This protein binds this small molecule.
Small molecule (SMILES): CSCC[C@H](NC(=O)[C@@H](NC(=O)[C@@H](N)CCC(=O)O)C(C)C)C(=O)N[C@@H](CCC(=O)O)C(=O)N[C@@H](Cc1ccccc1)C(=O)N[C@@H](CC(N)=O)C(=O)N1CCC[C@H]1C(=O)O

Sequence of chain 1.A:
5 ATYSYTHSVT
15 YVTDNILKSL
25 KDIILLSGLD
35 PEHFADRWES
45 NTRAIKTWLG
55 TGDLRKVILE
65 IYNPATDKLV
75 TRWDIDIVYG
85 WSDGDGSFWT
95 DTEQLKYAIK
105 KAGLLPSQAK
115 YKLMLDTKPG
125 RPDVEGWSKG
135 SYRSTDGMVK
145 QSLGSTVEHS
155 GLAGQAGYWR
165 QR

Binding-site contacts:
Ligand atom CE contacts residue SER132 of chain 1.A at 3.3 Å.
Ligand atom SD contacts residue ARG125 of chain 1.A at 3.6 Å.
Ligand atom OE2 contacts residue THR121 of chain 1.A at 3.0 Å (h-bond).
Ligand atom CA contacts residue GLY130 of chain 1.A at 3.5 Å.
Ligand atom CA contacts residue LEU119 of chain 1.A at 3.5 Å (hydrophobic).
Ligand atom N contacts residue TRP131 of chain 1.A at 3.4 Å.
Ligand atom CD contacts residue LYS116 of chain 1.A at 3.5 Å.
Ligand atom C contacts residue GLY130 of chain 1.A at 3.6 Å.
Ligand atom N contacts residue GLY130 of chain 1.A at 2.8 Å (h-bond).
Ligand atom OE2 contacts residue ARG125 of chain 1.A at 3.1 Å (salt-bridge).
Ligand atom OE1 contacts residue LYS116 of chain 1.A at 2.5 Å (salt-bridge).
Ligand atom CD2 contacts residue ARG41 of chain 1.A at 3.5 Å.
Ligand atom OE2 contacts residue LYS122 of chain 1.A at 3.3 Å (salt-bridge).
Ligand atom O contacts residue GLY130 of chain 1.A at 3.5 Å (h-bond).
Ligand atom CE contacts residue TRP131 of chain 1.A at 3.5 Å (hydrophobic).
Ligand atom CA contacts residue TRP131 of chain 1.A at 3.6 Å (hydrophobic).
Ligand atom CG1 contacts residue GLY134 of chain 1.A at 2.9 Å.
Ligand atom CG2 contacts residue MET118 of chain 1.A at 3.7 Å (hydrophobic).
Ligand atom O contacts residue ASP120 of chain 1.A at 3.6 Å.
Ligand atom O contacts residue TRP131 of chain 1.A at 3.3 Å.
Ligand atom OD1 contacts residue SER132 of chain 1.A at 2.7 Å (h-bond).
Ligand atom O contacts residue MET118 of chain 1.A at 3.4 Å.
Ligand atom CA contacts residue SER132 of chain 1.A at 3.4 Å.
Ligand atom O contacts residue GLY134 of chain 1.A at 2.9 Å (h-bond).
Ligand atom C contacts residue LEU119 of chain 1.A at 3.6 Å (hydrophobic).
Ligand atom O contacts residue SER132 of chain 1.A at 3.0 Å (h-bond).
Ligand atom CB contacts residue LEU119 of chain 1.A at 3.5 Å (hydrophobic).
Ligand atom CG2 contacts residue TYR136 of chain 1.A at 3.6 Å (hydrophobic).
Ligand atom CE1 contacts residue SER44 of chain 1.A at 3.5 Å.
Ligand atom CZ contacts residue SER44 of chain 1.A at 3.5 Å.
Ligand atom CD1 contacts residue GLY130 of chain 1.A at 3.5 Å.
Ligand atom C contacts residue TRP131 of chain 1.A at 3.3 Å (hydrophobic).
Ligand atom N contacts residue LEU119 of chain 1.A at 2.7 Å (h-bond).
Ligand atom CG contacts residue THR121 of chain 1.A at 3.3 Å.
Ligand atom N contacts residue SER132 of chain 1.A at 3.0 Å (h-bond).
Ligand atom O contacts residue LYS133 of chain 1.A at 3.5 Å.
Ligand atom CD contacts residue GLY134 of chain 1.A at 3.6 Å.
Ligand atom CA contacts residue LEU119 of chain 1.A at 3.5 Å (hydrophobic).
Ligand atom O contacts residue LEU119 of chain 1.A at 2.9 Å (h-bond).
Ligand atom O contacts residue THR121 of chain 1.A at 3.3 Å (h-bond).